Sequence of chain 5.C:
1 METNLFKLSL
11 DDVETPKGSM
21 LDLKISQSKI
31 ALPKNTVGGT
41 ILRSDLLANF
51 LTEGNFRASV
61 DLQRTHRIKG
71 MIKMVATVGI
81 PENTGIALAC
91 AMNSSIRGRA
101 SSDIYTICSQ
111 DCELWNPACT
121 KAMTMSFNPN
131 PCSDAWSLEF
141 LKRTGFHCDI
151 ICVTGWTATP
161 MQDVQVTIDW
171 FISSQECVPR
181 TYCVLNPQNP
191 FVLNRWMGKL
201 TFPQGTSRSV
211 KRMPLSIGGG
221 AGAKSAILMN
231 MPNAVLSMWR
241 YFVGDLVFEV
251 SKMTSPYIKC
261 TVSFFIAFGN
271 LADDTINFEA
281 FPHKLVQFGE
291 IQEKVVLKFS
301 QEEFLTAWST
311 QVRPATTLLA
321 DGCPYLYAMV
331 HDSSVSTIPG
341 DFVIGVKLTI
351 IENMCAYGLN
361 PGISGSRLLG

Binding-site contacts:
Ligand atom N9 contacts residue PRO190 of chain 5.C at 4.1 Å.
Ligand atom OP1 contacts residue THR124 of chain 5.C at 3.8 Å.
Ligand atom OP1 contacts residue SER126 of chain 5.C at 2.8 Å (h-bond).
Ligand atom O2 contacts residue GLU113 of chain 5.C at 4.2 Å.
Ligand atom N3 contacts residue VAL192 of chain 5.C at 3.4 Å.
Ligand atom O3' contacts residue MET125 of chain 5.C at 4.3 Å.
Ligand atom O4' contacts residue SER126 of chain 5.C at 4.3 Å.
Ligand atom N7 contacts residue ILE350 of chain 5.C at 3.8 Å.
Ligand atom C4' contacts residue SER126 of chain 5.C at 3.4 Å.
Ligand atom C5' contacts residue THR124 of chain 5.C at 3.5 Å.
Ligand atom N6 contacts residue ILE350 of chain 5.C at 4.0 Å.
Ligand atom OP1 contacts residue LYS73 of chain 5.C at 4.1 Å.
Ligand atom O3' contacts residue THR124 of chain 5.C at 4.2 Å.
Ligand atom C4' contacts residue PRO190 of chain 5.C at 4.3 Å (hydrophobic).
Ligand atom C2 contacts residue VAL192 of chain 5.C at 3.7 Å (hydrophobic).
Ligand atom N1 contacts residue VAL192 of chain 5.C at 4.0 Å.
Ligand atom O2' contacts residue SER126 of chain 5.C at 3.6 Å (h-bond).
Ligand atom C1' contacts residue ARG180 of chain 5.C at 3.7 Å.
Ligand atom C1' contacts residue PRO190 of chain 5.C at 3.9 Å (hydrophobic).
Ligand atom N3 contacts residue ARG180 of chain 5.C at 4.0 Å.
Ligand atom O4' contacts residue PRO190 of chain 5.C at 3.2 Å.
Ligand atom C4' contacts residue THR124 of chain 5.C at 3.6 Å.
Ligand atom C5 contacts residue ILE350 of chain 5.C at 3.6 Å (hydrophobic).
Ligand atom C8 contacts residue ILE350 of chain 5.C at 4.1 Å (hydrophobic).
Ligand atom O2' contacts residue ARG180 of chain 5.C at 3.9 Å.
Ligand atom O3' contacts residue SER126 of chain 5.C at 3.3 Å.
Ligand atom O4' contacts residue ARG180 of chain 5.C at 4.0 Å.
Ligand atom O4' contacts residue THR124 of chain 5.C at 4.3 Å.
Ligand atom C4 contacts residue VAL192 of chain 5.C at 3.9 Å (hydrophobic).
Ligand atom C6 contacts residue ILE350 of chain 5.C at 3.8 Å (hydrophobic).
Ligand atom O2' contacts residue MET125 of chain 5.C at 3.6 Å.
Ligand atom O2' contacts residue THR124 of chain 5.C at 4.1 Å.
Ligand atom OP1 contacts residue THR124 of chain 5.C at 4.0 Å.
Ligand atom C5' contacts residue SER126 of chain 5.C at 3.9 Å.
Ligand atom C2 contacts residue ARG180 of chain 5.C at 3.6 Å.
Ligand atom C3' contacts residue SER126 of chain 5.C at 4.3 Å.
Ligand atom C8 contacts residue PRO190 of chain 5.C at 4.2 Å (hydrophobic).
Ligand atom C4 contacts residue ILE350 of chain 5.C at 4.2 Å (hydrophobic).
Ligand atom N6 contacts residue THR349 of chain 5.C at 3.9 Å.
Ligand atom P contacts residue SER126 of chain 5.C at 3.7 Å.

This small molecule binds to this protein.
Small molecule (SMILES): Nc1ccn([C@@H]2O[C@H](CO[P](=O)(O)O[C@H]3[C@@H](O)[C@H](n4ccc(=O)[nH]c4=O)O[C@@H]3CO[P](=O)(O)O[C@H]3[C@@H](O)[C@H](n4ccc(N)nc4=O)O[C@@H]3CO[P](=O)(O)O[C@H]3[C@@H](O)[C@H](n4ccc(=O)[nH]c4=O)O[C@@H]3CO[P](=O)(O)O[C@H]3[C@@H](O)[C@H](n4cnc5c(=O)nc(N)[nH]c54)O[C@@H]3CO[P](=O)(O)O[C@H]3[C@@H](O)[C@H](n4cnc5c(N)ncnc54)O[C@@H]3CO)[C@@H](O)[C@H]2O)c(=O)n1